A protein and the small-molecule ligand that binds it are described below.
Small molecule (SMILES): CC(=O)N[C@@H]1[C@@H](O)[C@H](O)[C@@H](CO)O[C@H]1O

Binding-site contacts:
Ligand atom C5 contacts residue ASN165 of chain 1.D at 3.6 Å.
Ligand atom C1 contacts residue ASN165 of chain 1.D at 1.4 Å.
Ligand atom C4 contacts residue ASN165 of chain 1.D at 4.2 Å.
Ligand atom O5 contacts residue ASN165 of chain 1.D at 2.2 Å (h-bond).
Ligand atom C7 contacts residue ASN165 of chain 1.D at 3.7 Å.
Ligand atom C3 contacts residue ASN165 of chain 1.D at 3.9 Å.
Ligand atom C2 contacts residue ASN165 of chain 1.D at 2.6 Å.
Ligand atom O7 contacts residue ASN165 of chain 1.D at 3.8 Å.
Ligand atom N2 contacts residue ASN165 of chain 1.D at 3.1 Å (h-bond).

Sequence of chain 1.D:
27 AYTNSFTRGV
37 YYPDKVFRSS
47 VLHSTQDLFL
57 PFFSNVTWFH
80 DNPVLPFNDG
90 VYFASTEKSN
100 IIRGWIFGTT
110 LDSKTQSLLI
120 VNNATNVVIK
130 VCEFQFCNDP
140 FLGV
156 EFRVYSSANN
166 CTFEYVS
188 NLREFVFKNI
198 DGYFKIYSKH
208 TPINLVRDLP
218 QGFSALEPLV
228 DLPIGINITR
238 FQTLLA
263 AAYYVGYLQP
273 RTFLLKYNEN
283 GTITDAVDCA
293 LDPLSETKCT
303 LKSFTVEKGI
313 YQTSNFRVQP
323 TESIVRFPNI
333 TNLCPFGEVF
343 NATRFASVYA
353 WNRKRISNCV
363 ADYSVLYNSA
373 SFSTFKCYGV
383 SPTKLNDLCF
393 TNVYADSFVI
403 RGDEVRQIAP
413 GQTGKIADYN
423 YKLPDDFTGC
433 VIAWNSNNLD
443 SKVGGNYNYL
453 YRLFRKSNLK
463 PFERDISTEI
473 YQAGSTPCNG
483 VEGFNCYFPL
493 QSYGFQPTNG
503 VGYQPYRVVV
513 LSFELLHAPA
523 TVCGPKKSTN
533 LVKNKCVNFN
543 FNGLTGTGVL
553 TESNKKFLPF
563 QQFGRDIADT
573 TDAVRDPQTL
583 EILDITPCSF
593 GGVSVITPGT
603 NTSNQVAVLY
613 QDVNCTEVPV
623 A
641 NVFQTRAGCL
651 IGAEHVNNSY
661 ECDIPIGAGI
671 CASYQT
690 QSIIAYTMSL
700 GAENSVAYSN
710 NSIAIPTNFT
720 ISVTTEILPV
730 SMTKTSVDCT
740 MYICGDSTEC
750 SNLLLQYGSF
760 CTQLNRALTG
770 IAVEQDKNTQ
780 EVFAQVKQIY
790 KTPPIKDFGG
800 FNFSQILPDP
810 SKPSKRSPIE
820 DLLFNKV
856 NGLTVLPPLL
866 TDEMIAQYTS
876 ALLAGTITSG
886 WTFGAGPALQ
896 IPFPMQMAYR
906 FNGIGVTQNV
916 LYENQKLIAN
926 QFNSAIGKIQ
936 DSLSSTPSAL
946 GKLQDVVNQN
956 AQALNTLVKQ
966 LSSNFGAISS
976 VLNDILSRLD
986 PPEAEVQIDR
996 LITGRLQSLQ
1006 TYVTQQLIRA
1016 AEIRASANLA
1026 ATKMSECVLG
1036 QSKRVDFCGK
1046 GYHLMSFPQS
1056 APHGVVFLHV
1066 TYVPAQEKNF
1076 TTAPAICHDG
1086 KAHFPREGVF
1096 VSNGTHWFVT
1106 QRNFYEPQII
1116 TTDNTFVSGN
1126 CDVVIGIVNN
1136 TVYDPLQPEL